Sequence of chain 1.F:
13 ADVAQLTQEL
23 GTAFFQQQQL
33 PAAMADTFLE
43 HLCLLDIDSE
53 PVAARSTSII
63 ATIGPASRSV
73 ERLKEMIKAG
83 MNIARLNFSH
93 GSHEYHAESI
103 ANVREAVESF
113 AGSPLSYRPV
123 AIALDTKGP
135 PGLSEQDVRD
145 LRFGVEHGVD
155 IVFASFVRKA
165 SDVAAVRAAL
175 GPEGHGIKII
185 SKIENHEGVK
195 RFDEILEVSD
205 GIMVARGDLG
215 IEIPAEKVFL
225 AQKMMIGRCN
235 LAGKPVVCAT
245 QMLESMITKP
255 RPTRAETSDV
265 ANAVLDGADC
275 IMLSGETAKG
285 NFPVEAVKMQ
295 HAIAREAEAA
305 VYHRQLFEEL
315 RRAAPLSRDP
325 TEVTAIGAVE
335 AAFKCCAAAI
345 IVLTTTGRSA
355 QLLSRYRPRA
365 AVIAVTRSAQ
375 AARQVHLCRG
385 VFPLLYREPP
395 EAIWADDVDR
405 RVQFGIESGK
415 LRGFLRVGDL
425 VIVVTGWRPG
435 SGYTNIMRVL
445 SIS

Binding-site contacts:
Ligand atom C3 contacts residue ARG432 of chain 1.F at 3.5 Å.
Ligand atom O1P contacts residue GLY434 of chain 1.F at 2.9 Å (h-bond).
Ligand atom O4P contacts residue GLY436 of chain 1.F at 2.9 Å (h-bond).
Ligand atom P2 contacts residue THR348 of chain 1.F at 3.5 Å.
Ligand atom O5P contacts residue THR349 of chain 1.F at 3.3 Å (h-bond).
Ligand atom O4 contacts residue THR438 of chain 1.F at 3.6 Å (h-bond).
Ligand atom O3 contacts residue ARG432 of chain 1.F at 2.8 Å (salt-bridge).
Ligand atom O3 contacts residue GLY430 of chain 1.F at 3.2 Å.
Ligand atom O6P contacts residue SER353 of chain 1.F at 2.8 Å (h-bond).
Ligand atom O6 contacts residue THR348 of chain 1.F at 3.7 Å.
Ligand atom O5P contacts residue SER435 of chain 1.F at 2.6 Å (h-bond).
Ligand atom C3 contacts residue GLY434 of chain 1.F at 3.4 Å.
Ligand atom O4 contacts residue TYR437 of chain 1.F at 2.8 Å (h-bond).
Ligand atom O5P contacts residue THR350 of chain 1.F at 2.7 Å (h-bond).
Ligand atom O4P contacts residue SER353 of chain 1.F at 3.6 Å.
Ligand atom O6 contacts residue THR349 of chain 1.F at 3.1 Å (h-bond).
Ligand atom O3P contacts residue TRP398 of chain 1.F at 2.8 Å (h-bond).
Ligand atom O4P contacts residue SER435 of chain 1.F at 3.7 Å.
Ligand atom O4 contacts residue GLY434 of chain 1.F at 2.4 Å (h-bond).
Ligand atom C6 contacts residue THR438 of chain 1.F at 3.3 Å.
Ligand atom O5 contacts residue LEU347 of chain 1.F at 3.6 Å (h-bond).
Ligand atom C6 contacts residue LEU347 of chain 1.F at 3.5 Å (hydrophobic).
Ligand atom O2P contacts residue ARG405 of chain 1.F at 2.5 Å (salt-bridge).
Ligand atom P2 contacts residue THR349 of chain 1.F at 3.6 Å.
Ligand atom O1 contacts residue GLY434 of chain 1.F at 3.6 Å.
Ligand atom C5 contacts residue GLY434 of chain 1.F at 3.5 Å.
Ligand atom C6 contacts residue SER353 of chain 1.F at 3.7 Å.
Ligand atom P2 contacts residue SER353 of chain 1.F at 3.6 Å.
Ligand atom O6P contacts residue THR348 of chain 1.F at 2.3 Å (h-bond).
Ligand atom O4 contacts residue GLY436 of chain 1.F at 3.5 Å (h-bond).
Ligand atom O6P contacts residue THR349 of chain 1.F at 3.7 Å.
Ligand atom C4 contacts residue THR438 of chain 1.F at 3.6 Å.
Ligand atom O6P contacts residue ARG352 of chain 1.F at 3.6 Å.
Ligand atom O3 contacts residue TRP398 of chain 1.F at 3.7 Å.
Ligand atom C4 contacts residue GLY434 of chain 1.F at 3.2 Å.
Ligand atom O2 contacts residue GLY430 of chain 1.F at 3.5 Å (h-bond).
Ligand atom O2 contacts residue LEU347 of chain 1.F at 3.5 Å.
Ligand atom O3P contacts residue ARG405 of chain 1.F at 2.8 Å (salt-bridge).
Ligand atom P2 contacts residue SER435 of chain 1.F at 3.6 Å.
Ligand atom P1 contacts residue ARG405 of chain 1.F at 3.5 Å.

This small molecule binds to this protein.
Small molecule (SMILES): O=P(O)(O)OC[C@H]1O[C@](O)(COP(=O)(O)O)[C@@H](O)[C@@H]1O